Binding-site contacts:
Ligand atom CAO contacts residue LYS128 of chain 1.A at 3.4 Å.
Ligand atom OAF contacts residue MN1 of chain 1.C at 1.9 Å.
Ligand atom CAJ contacts residue LYS128 of chain 1.A at 3.4 Å.
Ligand atom CAS contacts residue HIS47 of chain 1.A at 3.7 Å.
Ligand atom CAI contacts residue LYS131 of chain 1.A at 4.0 Å.
Ligand atom CAO contacts residue MN1 of chain 1.C at 4.2 Å.
Ligand atom CAN contacts residue MN1 of chain 1.C at 2.7 Å.
Ligand atom CAS contacts residue MN1 of chain 1.B at 2.9 Å.
Ligand atom OAE contacts residue HIS47 of chain 1.A at 2.7 Å (h-bond).
Ligand atom CAN contacts residue GLU74 of chain 1.A at 3.4 Å.
Ligand atom OAE contacts residue LYS128 of chain 1.A at 3.4 Å (salt-bridge).
Ligand atom OAD contacts residue GLU74 of chain 1.A at 4.1 Å.
Ligand atom CAS contacts residue MN1 of chain 1.C at 2.9 Å.
Ligand atom CAO contacts residue GLU113 of chain 1.A at 3.5 Å.
Ligand atom OAF contacts residue GLU74 of chain 1.A at 2.9 Å (salt-bridge).
Ligand atom CAT contacts residue MN1 of chain 1.C at 3.1 Å.
Ligand atom OAC contacts residue ARG190 of chain 1.A at 4.1 Å.
Ligand atom CAT contacts residue GLU74 of chain 1.A at 3.9 Å.
Ligand atom CAG contacts residue LYS131 of chain 1.A at 3.5 Å.
Ligand atom CAS contacts residue ASP102 of chain 1.A at 4.1 Å.
Ligand atom CAM contacts residue ARG190 of chain 1.A at 4.1 Å.
Ligand atom OAB contacts residue GLU74 of chain 1.A at 2.7 Å (salt-bridge).
Ligand atom OAB contacts residue MN1 of chain 1.C at 1.8 Å.
Ligand atom OAF contacts residue ASP102 of chain 1.A at 2.7 Å (salt-bridge).
Ligand atom OAF contacts residue MN1 of chain 1.B at 2.2 Å.
Ligand atom OAB contacts residue ASP102 of chain 1.A at 4.0 Å.
Ligand atom CAO contacts residue HIS47 of chain 1.A at 3.6 Å.
Ligand atom OAF contacts residue GLU113 of chain 1.A at 3.1 Å (salt-bridge).
Ligand atom CAS contacts residue GLU113 of chain 1.A at 3.5 Å.
Ligand atom CAO contacts residue MN1 of chain 1.B at 2.7 Å.
Ligand atom CAJ contacts residue MN1 of chain 1.B at 4.0 Å.
Ligand atom OAE contacts residue MN1 of chain 1.B at 1.9 Å.
Ligand atom OAE contacts residue GLU113 of chain 1.A at 3.1 Å (salt-bridge).
Ligand atom OAC contacts residue TYR124 of chain 1.A at 3.9 Å.
Ligand atom OAD contacts residue MN1 of chain 1.C at 3.8 Å.
Ligand atom OAF contacts residue HIS47 of chain 1.A at 3.0 Å.
Ligand atom OAE contacts residue ILE114 of chain 1.A at 3.0 Å (h-bond).
Ligand atom OAB contacts residue LEU100 of chain 1.A at 3.7 Å.
Ligand atom CAS contacts residue GLU74 of chain 1.A at 3.7 Å.
Ligand atom OAA contacts residue ARG190 of chain 1.A at 3.2 Å.

A small-molecule ligand and the protein it binds are described below.
Small molecule (SMILES): O=C(O)c1cccc(-c2cc(=O)c(O)c(C(=O)O)[nH]2)c1

Sequence of chain 1.A:
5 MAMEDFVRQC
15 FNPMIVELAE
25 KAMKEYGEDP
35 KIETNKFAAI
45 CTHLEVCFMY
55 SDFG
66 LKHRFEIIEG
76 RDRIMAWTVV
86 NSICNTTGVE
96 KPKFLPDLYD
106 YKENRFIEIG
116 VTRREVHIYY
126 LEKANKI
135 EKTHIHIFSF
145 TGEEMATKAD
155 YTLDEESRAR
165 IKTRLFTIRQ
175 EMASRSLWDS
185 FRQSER